Binding-site contacts:
Ligand atom C1 contacts residue ASN324 of chain 1.I at 1.5 Å.
Ligand atom O7 contacts residue ASN324 of chain 1.I at 3.6 Å.
Ligand atom N2 contacts residue ASN324 of chain 1.I at 2.9 Å (h-bond).
Ligand atom C4 contacts residue ASN324 of chain 1.I at 4.2 Å.
Ligand atom C2 contacts residue ASN324 of chain 1.I at 2.5 Å.
Ligand atom C5 contacts residue ASN324 of chain 1.I at 3.7 Å.
Ligand atom C7 contacts residue ASN324 of chain 1.I at 3.4 Å.
Ligand atom C3 contacts residue ASN324 of chain 1.I at 3.8 Å.
Ligand atom O5 contacts residue ASN324 of chain 1.I at 2.4 Å (h-bond).
Ligand atom C8 contacts residue ASN324 of chain 1.I at 3.8 Å.

The small molecule below binds the protein below.
Small molecule (SMILES): CC(=O)N[C@@H]1[C@@H](O)[C@H](O)[C@@H](CO)O[C@H]1O

Sequence of chain 1.I:
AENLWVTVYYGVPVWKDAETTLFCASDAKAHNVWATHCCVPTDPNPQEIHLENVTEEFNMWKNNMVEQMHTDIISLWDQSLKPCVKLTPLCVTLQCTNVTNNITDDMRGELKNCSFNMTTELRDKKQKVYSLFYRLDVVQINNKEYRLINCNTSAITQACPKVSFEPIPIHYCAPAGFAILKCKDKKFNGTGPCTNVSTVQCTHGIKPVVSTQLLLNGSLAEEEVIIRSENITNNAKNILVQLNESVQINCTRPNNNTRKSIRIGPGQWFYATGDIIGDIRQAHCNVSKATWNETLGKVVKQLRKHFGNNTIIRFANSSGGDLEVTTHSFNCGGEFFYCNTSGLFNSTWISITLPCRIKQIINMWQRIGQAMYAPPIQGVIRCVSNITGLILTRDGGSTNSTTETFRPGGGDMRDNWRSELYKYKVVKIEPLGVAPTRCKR